A small-molecule ligand and the protein it binds are described below.
Small molecule (SMILES): Oc1ccc2c(c1)CC[C@H](c1ccccc1)[C@@H]2c1ccc(OCCN2CCCC2)cc1

Binding-site contacts:
Ligand atom C9 contacts residue ALA50 of chain 1.A at 3.9 Å (hydrophobic).
Ligand atom O7 contacts residue ARG94 of chain 1.A at 3.0 Å (salt-bridge).
Ligand atom C21 contacts residue LEU225 of chain 1.A at 3.9 Å (hydrophobic).
Ligand atom C14 contacts residue ILE124 of chain 1.A at 4.0 Å (hydrophobic).
Ligand atom C7 contacts residue ARG94 of chain 1.A at 4.0 Å.
Ligand atom C8 contacts residue GLU53 of chain 1.A at 3.2 Å.
Ligand atom C28 contacts residue ASP51 of chain 1.A at 3.7 Å.
Ligand atom C30 contacts residue ASP51 of chain 1.A at 3.2 Å.
Ligand atom C29 contacts residue ASP51 of chain 1.A at 3.3 Å.
Ligand atom C13 contacts residue MET121 of chain 1.A at 3.3 Å (hydrophobic).
Ligand atom C19 contacts residue ALA50 of chain 1.A at 3.5 Å (hydrophobic).
Ligand atom C9 contacts residue LEU46 of chain 1.A at 3.6 Å (hydrophobic).
Ligand atom C22 contacts residue LEU46 of chain 1.A at 3.9 Å (hydrophobic).
Ligand atom C24 contacts residue THR47 of chain 1.A at 3.9 Å.
Ligand atom C4 contacts residue LEU91 of chain 1.A at 3.7 Å (hydrophobic).
Ligand atom C20 contacts residue ALA50 of chain 1.A at 3.8 Å (hydrophobic).
Ligand atom C15 contacts residue GLY221 of chain 1.A at 3.9 Å.
Ligand atom C30 contacts residue TRP83 of chain 1.A at 3.4 Å (hydrophobic).
Ligand atom C18 contacts residue ALA50 of chain 1.A at 3.7 Å (hydrophobic).
Ligand atom C18 contacts residue LEU84 of chain 1.A at 3.8 Å (hydrophobic).
Ligand atom C27 contacts residue ASP51 of chain 1.A at 3.2 Å.
Ligand atom C14 contacts residue MET43 of chain 1.A at 3.9 Å (hydrophobic).
Ligand atom C19 contacts residue TRP83 of chain 1.A at 3.9 Å (hydrophobic).
Ligand atom C15 contacts residue LEU225 of chain 1.A at 3.7 Å (hydrophobic).
Ligand atom N26 contacts residue ASP51 of chain 1.A at 2.7 Å (salt-bridge).
Ligand atom C21 contacts residue MET43 of chain 1.A at 3.7 Å (hydrophobic).
Ligand atom O7 contacts residue GLU53 of chain 1.A at 2.5 Å (salt-bridge).
Ligand atom C14 contacts residue HIS224 of chain 1.A at 3.9 Å.
Ligand atom C4 contacts residue MET88 of chain 1.A at 3.9 Å (hydrophobic).
Ligand atom C6 contacts residue LEU91 of chain 1.A at 3.9 Å (hydrophobic).
Ligand atom C6 contacts residue LEU87 of chain 1.A at 3.7 Å (hydrophobic).
Ligand atom O23 contacts residue LEU225 of chain 1.A at 3.7 Å.
Ligand atom C12 contacts residue MET121 of chain 1.A at 3.4 Å (hydrophobic).
Ligand atom O7 contacts residue LEU87 of chain 1.A at 3.8 Å.
Ligand atom C10 contacts residue PHE104 of chain 1.A at 4.0 Å (hydrophobic).
Ligand atom C7 contacts residue GLU53 of chain 1.A at 3.2 Å.
Ligand atom C21 contacts residue THR47 of chain 1.A at 3.8 Å.
Ligand atom C29 contacts residue LEU54 of chain 1.A at 3.8 Å (hydrophobic).
Ligand atom C20 contacts residue LEU225 of chain 1.A at 3.9 Å (hydrophobic).
Ligand atom C25 contacts residue ASP51 of chain 1.A at 3.8 Å.

Sequence of chain 1.A:
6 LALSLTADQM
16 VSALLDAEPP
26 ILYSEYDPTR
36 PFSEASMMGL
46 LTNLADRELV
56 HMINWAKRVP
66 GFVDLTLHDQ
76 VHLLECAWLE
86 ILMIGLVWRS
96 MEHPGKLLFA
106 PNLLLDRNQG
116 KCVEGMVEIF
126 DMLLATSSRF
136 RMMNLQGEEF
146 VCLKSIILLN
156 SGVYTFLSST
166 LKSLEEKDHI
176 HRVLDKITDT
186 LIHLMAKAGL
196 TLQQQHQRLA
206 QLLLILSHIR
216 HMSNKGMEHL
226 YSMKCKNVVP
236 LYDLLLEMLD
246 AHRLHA